The protein below binds the small molecule below.
Small molecule (SMILES): Nc1ncnc2c1ncn2[C@@H]1O[C@H](CO[P](=O)(O)O[C@H]2[C@@H](O)[C@H](n3cnc4c(N)ncnc43)O[C@@H]2CO[P](=O)(O)O[C@H]2[C@@H](O)[C@H](n3cnc4c(N)ncnc43)O[C@@H]2CO)[C@@H](O)[C@H]1O

Sequence of chain 29.C:
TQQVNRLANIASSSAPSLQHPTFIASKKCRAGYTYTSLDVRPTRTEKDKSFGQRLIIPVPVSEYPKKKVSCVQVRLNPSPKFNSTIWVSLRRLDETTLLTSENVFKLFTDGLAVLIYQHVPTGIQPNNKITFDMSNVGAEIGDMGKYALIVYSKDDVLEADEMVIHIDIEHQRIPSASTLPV

Sequence of chain 30.B:
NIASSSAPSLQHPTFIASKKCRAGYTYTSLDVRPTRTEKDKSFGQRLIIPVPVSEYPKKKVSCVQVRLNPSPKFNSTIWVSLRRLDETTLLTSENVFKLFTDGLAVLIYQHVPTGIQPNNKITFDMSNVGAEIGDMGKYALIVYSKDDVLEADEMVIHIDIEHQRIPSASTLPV

Binding-site contacts:
Ligand atom O5' contacts residue ARG208 of chain 29.C at 4.0 Å.
Ligand atom N3 contacts residue ARG65 of chain 30.B at 4.1 Å.
Ligand atom OP2 contacts residue ARG208 of chain 29.C at 4.4 Å.
Ligand atom OP1 contacts residue SER211 of chain 30.B at 4.3 Å.
Ligand atom P contacts residue ARG208 of chain 29.C at 4.5 Å.
Ligand atom O2' contacts residue ARG208 of chain 30.B at 4.1 Å.
Ligand atom C1' contacts residue GLY67 of chain 30.B at 4.4 Å.
Ligand atom O2' contacts residue ARG65 of chain 30.B at 4.3 Å.
Ligand atom OP1 contacts residue ARG208 of chain 30.B at 4.1 Å.
Ligand atom OP1 contacts residue ARG208 of chain 29.C at 4.1 Å.
Ligand atom O2' contacts residue ALA66 of chain 30.B at 3.6 Å.
Ligand atom O2' contacts residue GLY67 of chain 30.B at 3.3 Å (h-bond).